Sequence of chain 8.E:
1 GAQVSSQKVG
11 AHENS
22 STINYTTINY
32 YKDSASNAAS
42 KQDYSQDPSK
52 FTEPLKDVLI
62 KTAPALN

Binding-site contacts:
Ligand atom C contacts residue VAL4 of chain 8.E at 3.5 Å (hydrophobic).
Ligand atom N contacts residue ALA2 of chain 8.E at 2.8 Å (h-bond).
Ligand atom CG2 contacts residue VAL4 of chain 8.E at 3.4 Å (hydrophobic).
Ligand atom N contacts residue GLN3 of chain 8.E at 4.5 Å.
Ligand atom O contacts residue GLN3 of chain 8.E at 2.9 Å (h-bond).
Ligand atom OE2 contacts residue VAL4 of chain 8.E at 3.7 Å.
Ligand atom CB contacts residue GLN3 of chain 8.E at 3.7 Å.
Ligand atom CA contacts residue VAL4 of chain 8.E at 4.1 Å (hydrophobic).
Ligand atom CG2 contacts residue ALA2 of chain 8.E at 4.0 Å (hydrophobic).
Ligand atom O contacts residue ALA2 of chain 8.E at 4.0 Å.
Ligand atom OE1 contacts residue ASN25 of chain 8.E at 4.2 Å.
Ligand atom CG1 contacts residue ALA2 of chain 8.E at 4.5 Å (hydrophobic).
Ligand atom CB contacts residue ALA2 of chain 8.E at 3.3 Å (hydrophobic).
Ligand atom OE1 contacts residue VAL4 of chain 8.E at 3.6 Å.
Ligand atom CG contacts residue VAL4 of chain 8.E at 4.4 Å (hydrophobic).
Ligand atom CB contacts residue VAL4 of chain 8.E at 4.0 Å (hydrophobic).
Ligand atom OG contacts residue GLN3 of chain 8.E at 3.3 Å (h-bond).
Ligand atom CA contacts residue ALA2 of chain 8.E at 3.3 Å (hydrophobic).
Ligand atom C contacts residue ALA2 of chain 8.E at 4.0 Å (hydrophobic).
Ligand atom CB contacts residue ALA2 of chain 8.E at 4.4 Å (hydrophobic).
Ligand atom O contacts residue VAL4 of chain 8.E at 3.2 Å (h-bond).
Ligand atom CB contacts residue GLN3 of chain 8.E at 4.0 Å.
Ligand atom CD contacts residue VAL4 of chain 8.E at 3.6 Å (hydrophobic).
Ligand atom C contacts residue ALA2 of chain 8.E at 3.5 Å (hydrophobic).
Ligand atom O contacts residue VAL4 of chain 8.E at 4.4 Å.
Ligand atom CG1 contacts residue GLN3 of chain 8.E at 3.3 Å.
Ligand atom CG2 contacts residue SER5 of chain 8.E at 3.4 Å.
Ligand atom CA contacts residue VAL4 of chain 8.E at 3.3 Å (hydrophobic).
Ligand atom CB contacts residue VAL4 of chain 8.E at 4.4 Å (hydrophobic).
Ligand atom C contacts residue GLN3 of chain 8.E at 3.9 Å.
Ligand atom CA contacts residue GLN3 of chain 8.E at 4.5 Å.
Ligand atom C contacts residue VAL4 of chain 8.E at 4.0 Å (hydrophobic).
Ligand atom N contacts residue VAL4 of chain 8.E at 3.1 Å (h-bond).
Ligand atom CA contacts residue ALA2 of chain 8.E at 3.9 Å (hydrophobic).
Ligand atom CG2 contacts residue GLN3 of chain 8.E at 3.5 Å.
Ligand atom N contacts residue VAL4 of chain 8.E at 4.3 Å.

This small molecule binds to this protein.
Small molecule (SMILES): CC[C@H](C)[C@H](N)C(=O)N[C@@H](CO)C(=O)N[C@@H](CCC(=O)O)C(=O)N[C@H](C=O)C(C)C